Binding-site contacts:
Ligand atom C2 contacts residue PRO15 of chain 2.A at 3.4 Å (hydrophobic).
Ligand atom C7 contacts residue TRP149 of chain 2.B at 3.5 Å (hydrophobic).
Ligand atom C3 contacts residue GLY14 of chain 2.A at 3.8 Å.
Ligand atom C4 contacts residue TYR147 of chain 2.B at 2.8 Å (hydrophobic).
Ligand atom CL3 contacts residue ARG157 of chain 2.B at 3.4 Å.
Ligand atom C1 contacts residue PRO15 of chain 2.A at 3.2 Å (hydrophobic).
Ligand atom CL3 contacts residue GLN177 of chain 2.B at 3.0 Å.
Ligand atom O1 contacts residue ARG133 of chain 2.A at 3.5 Å.
Ligand atom O2 contacts residue TRP149 of chain 2.B at 3.3 Å.
Ligand atom O4 contacts residue TYR108 of chain 2.B at 3.7 Å.
Ligand atom C7 contacts residue TYR24 of chain 2.B at 3.9 Å (hydrophobic).
Ligand atom C3 contacts residue ARG157 of chain 2.B at 3.8 Å.
Ligand atom C2 contacts residue TYR24 of chain 2.B at 3.9 Å (hydrophobic).
Ligand atom O4 contacts residue HIS160 of chain 2.B at 3.2 Å (h-bond).
Ligand atom O4 contacts residue ARG157 of chain 2.B at 3.1 Å (salt-bridge).
Ligand atom C5 contacts residue FE1 of chain 2.M at 4.0 Å.
Ligand atom C4 contacts residue FE1 of chain 2.M at 3.2 Å.
Ligand atom O1 contacts residue TRP149 of chain 2.B at 3.7 Å.
Ligand atom C7 contacts residue ARG133 of chain 2.A at 3.8 Å.
Ligand atom CL3 contacts residue GLY14 of chain 2.A at 3.7 Å.
Ligand atom C3 contacts residue ILE191 of chain 2.B at 3.6 Å (hydrophobic).
Ligand atom C6 contacts residue TRP149 of chain 2.B at 4.0 Å (hydrophobic).
Ligand atom CL3 contacts residue HIS162 of chain 2.B at 3.5 Å.
Ligand atom C5 contacts residue TYR147 of chain 2.B at 2.9 Å (hydrophobic).
Ligand atom O1 contacts residue TYR24 of chain 2.B at 2.8 Å (h-bond).
Ligand atom C6 contacts residue PRO15 of chain 2.A at 3.4 Å (hydrophobic).
Ligand atom O4 contacts residue TYR147 of chain 2.B at 2.1 Å (h-bond).
Ligand atom C3 contacts residue PRO15 of chain 2.A at 3.8 Å (hydrophobic).
Ligand atom C4 contacts residue ARG157 of chain 2.B at 3.7 Å.
Ligand atom C5 contacts residue PRO15 of chain 2.A at 3.8 Å (hydrophobic).
Ligand atom C2 contacts residue ILE191 of chain 2.B at 3.5 Å (hydrophobic).
Ligand atom C1 contacts residue TRP149 of chain 2.B at 3.8 Å (hydrophobic).
Ligand atom CL3 contacts residue ILE191 of chain 2.B at 3.6 Å.
Ligand atom O2 contacts residue ARG133 of chain 2.A at 3.7 Å.
Ligand atom O4 contacts residue HIS162 of chain 2.B at 3.5 Å (h-bond).
Ligand atom C4 contacts residue PRO15 of chain 2.A at 3.9 Å (hydrophobic).
Ligand atom C7 contacts residue PRO15 of chain 2.A at 3.8 Å (hydrophobic).
Ligand atom O4 contacts residue FE1 of chain 2.M at 2.0 Å.
Ligand atom CL3 contacts residue THR12 of chain 2.A at 3.5 Å.
Ligand atom C2 contacts residue GLY14 of chain 2.A at 3.8 Å.

Sequence of chain 2.A:
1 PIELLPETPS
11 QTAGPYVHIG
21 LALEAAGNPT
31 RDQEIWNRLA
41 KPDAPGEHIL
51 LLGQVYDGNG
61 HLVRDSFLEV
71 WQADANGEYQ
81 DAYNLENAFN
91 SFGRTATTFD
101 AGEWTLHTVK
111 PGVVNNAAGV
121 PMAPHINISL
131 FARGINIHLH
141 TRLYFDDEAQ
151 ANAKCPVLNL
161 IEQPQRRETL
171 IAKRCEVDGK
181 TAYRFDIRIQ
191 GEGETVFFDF

The small molecule below binds the protein below.
Small molecule (SMILES): O=C(O)c1ccc(O)c(Cl)c1

Sequence of chain 2.B:
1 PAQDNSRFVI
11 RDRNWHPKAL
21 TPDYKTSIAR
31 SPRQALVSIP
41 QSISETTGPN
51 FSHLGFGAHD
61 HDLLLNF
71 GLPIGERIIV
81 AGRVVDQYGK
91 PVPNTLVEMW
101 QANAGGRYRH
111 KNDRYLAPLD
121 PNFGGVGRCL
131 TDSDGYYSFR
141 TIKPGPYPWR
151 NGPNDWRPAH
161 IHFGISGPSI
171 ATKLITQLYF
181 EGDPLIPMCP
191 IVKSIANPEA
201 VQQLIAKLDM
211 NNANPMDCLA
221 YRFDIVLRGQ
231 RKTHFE